Binding-site contacts:
Ligand atom C6 contacts residue ASN209 of chain 1.M at 3.7 Å.
Ligand atom C4 contacts residue ASN221 of chain 1.M at 4.3 Å.
Ligand atom C1 contacts residue ASN221 of chain 1.M at 1.5 Å.
Ligand atom O5 contacts residue HIS56 of chain 1.M at 4.4 Å.
Ligand atom O6 contacts residue ARG207 of chain 1.M at 4.5 Å.
Ligand atom O7 contacts residue ASN221 of chain 1.M at 4.1 Å.
Ligand atom C3 contacts residue ASN221 of chain 1.M at 3.8 Å.
Ligand atom C2 contacts residue ASN221 of chain 1.M at 2.5 Å.
Ligand atom O5 contacts residue ASN221 of chain 1.M at 2.5 Å (h-bond).
Ligand atom O5 contacts residue ASN209 of chain 1.M at 4.2 Å.
Ligand atom O6 contacts residue ASN209 of chain 1.M at 2.9 Å (h-bond).
Ligand atom C1 contacts residue HIS56 of chain 1.M at 3.6 Å.
Ligand atom C7 contacts residue ASN221 of chain 1.M at 3.7 Å.
Ligand atom C5 contacts residue ASN221 of chain 1.M at 3.6 Å.
Ligand atom N2 contacts residue ASN221 of chain 1.M at 2.8 Å (h-bond).

This protein binds this small molecule.
Small molecule (SMILES): CC(=O)N[C@H]1[C@H](O[C@H]2[C@H](O)[C@@H](NC(C)=O)CO[C@@H]2CO)O[C@H](CO)[C@@H](O)[C@@H]1O

Sequence of chain 1.M:
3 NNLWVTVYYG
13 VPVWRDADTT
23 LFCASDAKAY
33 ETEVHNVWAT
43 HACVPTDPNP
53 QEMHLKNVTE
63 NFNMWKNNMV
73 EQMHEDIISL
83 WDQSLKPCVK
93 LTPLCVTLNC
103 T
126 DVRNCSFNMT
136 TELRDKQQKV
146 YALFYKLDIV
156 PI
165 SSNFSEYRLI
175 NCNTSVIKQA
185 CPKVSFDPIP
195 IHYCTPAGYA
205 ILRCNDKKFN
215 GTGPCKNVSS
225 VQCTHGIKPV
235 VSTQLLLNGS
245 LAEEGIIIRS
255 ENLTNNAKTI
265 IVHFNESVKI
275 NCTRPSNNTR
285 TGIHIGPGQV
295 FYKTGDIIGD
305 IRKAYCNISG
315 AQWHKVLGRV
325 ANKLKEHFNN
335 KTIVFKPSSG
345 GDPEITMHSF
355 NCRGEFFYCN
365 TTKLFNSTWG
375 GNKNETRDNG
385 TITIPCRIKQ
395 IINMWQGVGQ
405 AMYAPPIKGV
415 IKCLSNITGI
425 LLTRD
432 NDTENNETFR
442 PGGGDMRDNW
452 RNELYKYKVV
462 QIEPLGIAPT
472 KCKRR